The protein below binds the small molecule below.
Small molecule (SMILES): C[C@]1(O)[C@@H](CCO)C(=O)N[C@]1(C=O)[C@@H](O)[C@@H]1C=CCCC1

Binding-site contacts:
Ligand atom O20 contacts residue GLY47 of chain 1.V at 3.6 Å.
Ligand atom C6 contacts residue THR21 of chain 1.V at 3.1 Å.
Ligand atom C3 contacts residue THR21 of chain 1.V at 3.3 Å.
Ligand atom C6 contacts residue THR1 of chain 1.V at 3.9 Å.
Ligand atom C4 contacts residue THR21 of chain 1.V at 3.8 Å.
Ligand atom C14 contacts residue GLY45 of chain 1.V at 3.6 Å.
Ligand atom C13 contacts residue GLY47 of chain 1.V at 3.8 Å.
Ligand atom N18 contacts residue THR1 of chain 1.V at 3.7 Å.
Ligand atom C16 contacts residue THR1 of chain 1.V at 1.5 Å.
Ligand atom O17 contacts residue THR1 of chain 1.V at 2.3 Å (h-bond).
Ligand atom C9 contacts residue GLY47 of chain 1.V at 3.6 Å.
Ligand atom N18 contacts residue GLY47 of chain 1.V at 3.0 Å (h-bond).
Ligand atom C12 contacts residue ALA49 of chain 1.V at 3.7 Å (hydrophobic).
Ligand atom C1 contacts residue TYR33 of chain 1.L at 3.7 Å (hydrophobic).
Ligand atom C13 contacts residue ALA49 of chain 1.V at 3.6 Å (hydrophobic).
Ligand atom O17 contacts residue ALA46 of chain 1.V at 3.4 Å.
Ligand atom C6 contacts residue ARG19 of chain 1.V at 3.8 Å.
Ligand atom O5 contacts residue THR1 of chain 1.V at 2.5 Å (h-bond).
Ligand atom C4 contacts residue THR1 of chain 1.V at 3.3 Å.
Ligand atom C2 contacts residue THR21 of chain 1.V at 3.8 Å.
Ligand atom C11 contacts residue ALA49 of chain 1.V at 3.5 Å (hydrophobic).
Ligand atom C14 contacts residue GLY47 of chain 1.V at 3.6 Å.
Ligand atom C13 contacts residue THR52 of chain 1.V at 3.8 Å.
Ligand atom C14 contacts residue ALA46 of chain 1.V at 3.8 Å (hydrophobic).
Ligand atom O17 contacts residue GLY47 of chain 1.V at 2.8 Å (h-bond).
Ligand atom O5 contacts residue SER129 of chain 1.V at 3.6 Å (h-bond).
Ligand atom O5 contacts residue GLY168 of chain 1.V at 3.7 Å.
Ligand atom C12 contacts residue THR52 of chain 1.V at 3.8 Å.
Ligand atom C14 contacts residue THR1 of chain 1.V at 3.5 Å.
Ligand atom C13 contacts residue GLY45 of chain 1.V at 3.5 Å.
Ligand atom C10 contacts residue SER20 of chain 1.V at 3.6 Å.
Ligand atom C7 contacts residue THR1 of chain 1.V at 2.5 Å.
Ligand atom O21 contacts residue TYR33 of chain 1.L at 2.9 Å (h-bond).
Ligand atom O15 contacts residue THR21 of chain 1.V at 3.2 Å (h-bond).
Ligand atom C10 contacts residue ALA49 of chain 1.V at 3.7 Å (hydrophobic).
Ligand atom C8 contacts residue THR1 of chain 1.V at 3.0 Å.
Ligand atom C9 contacts residue THR1 of chain 1.V at 3.8 Å.
Ligand atom C6 contacts residue GLY168 of chain 1.V at 3.2 Å.
Ligand atom O15 contacts residue SER20 of chain 1.V at 3.4 Å.
Ligand atom C19 contacts residue GLY47 of chain 1.V at 3.7 Å.

Sequence of chain 1.L:
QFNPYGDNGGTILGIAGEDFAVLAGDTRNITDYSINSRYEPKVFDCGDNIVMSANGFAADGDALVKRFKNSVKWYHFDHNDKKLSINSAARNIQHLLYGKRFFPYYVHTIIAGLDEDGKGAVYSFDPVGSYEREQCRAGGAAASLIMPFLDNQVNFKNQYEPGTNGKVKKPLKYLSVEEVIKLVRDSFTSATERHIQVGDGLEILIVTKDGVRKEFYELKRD

Sequence of chain 1.V:
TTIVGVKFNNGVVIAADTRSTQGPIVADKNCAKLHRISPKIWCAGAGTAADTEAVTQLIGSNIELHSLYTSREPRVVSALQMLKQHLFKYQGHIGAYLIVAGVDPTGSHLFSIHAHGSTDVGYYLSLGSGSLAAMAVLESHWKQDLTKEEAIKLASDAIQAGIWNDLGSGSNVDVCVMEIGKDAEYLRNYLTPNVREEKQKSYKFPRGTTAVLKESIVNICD